A protein and the small-molecule ligand that binds it are described below.
Small molecule (SMILES): NCCONC(=O)[C@@H]1CC[C@@H](NOS(=O)(=O)O)CN1C=O

Binding-site contacts:
Ligand atom O9 contacts residue GLN116 of chain 1.A at 2.9 Å (h-bond).
Ligand atom O8 contacts residue SER60 of chain 1.A at 2.3 Å (h-bond).
Ligand atom C23 contacts residue TYR219 of chain 1.A at 4.1 Å (hydrophobic).
Ligand atom C5 contacts residue LEU115 of chain 1.A at 4.0 Å (hydrophobic).
Ligand atom C7 contacts residue SER60 of chain 1.A at 2.8 Å.
Ligand atom C1 contacts residue SER60 of chain 1.A at 1.4 Å.
Ligand atom O8 contacts residue GLY314 of chain 1.A at 3.4 Å.
Ligand atom N21 contacts residue ASN149 of chain 1.A at 4.1 Å.
Ligand atom C3 contacts residue GLN116 of chain 1.A at 3.9 Å.
Ligand atom S17 contacts residue LYS312 of chain 1.A at 4.1 Å.
Ligand atom C6 contacts residue LEU115 of chain 1.A at 3.8 Å (hydrophobic).
Ligand atom O24 contacts residue TYR219 of chain 1.A at 3.4 Å.
Ligand atom N21 contacts residue TYR219 of chain 1.A at 3.8 Å.
Ligand atom C7 contacts residue TYR147 of chain 1.A at 3.3 Å (hydrophobic).
Ligand atom O9 contacts residue ASN149 of chain 1.A at 2.9 Å (h-bond).
Ligand atom O13 contacts residue TYR147 of chain 1.A at 3.7 Å.
Ligand atom O8 contacts residue GLY59 of chain 1.A at 3.7 Å.
Ligand atom O13 contacts residue LYS312 of chain 1.A at 2.9 Å (salt-bridge).
Ligand atom O12 contacts residue THR313 of chain 1.A at 3.5 Å (h-bond).
Ligand atom N15 contacts residue SER315 of chain 1.A at 2.8 Å (h-bond).
Ligand atom C3 contacts residue SER60 of chain 1.A at 4.1 Å.
Ligand atom C1 contacts residue SER315 of chain 1.A at 3.9 Å.
Ligand atom O12 contacts residue SER60 of chain 1.A at 3.6 Å.
Ligand atom C2 contacts residue SER60 of chain 1.A at 3.6 Å.
Ligand atom C3 contacts residue ASN149 of chain 1.A at 4.0 Å.
Ligand atom O11 contacts residue THR313 of chain 1.A at 3.2 Å (h-bond).
Ligand atom O12 contacts residue GLY314 of chain 1.A at 3.7 Å.
Ligand atom N14 contacts residue SER60 of chain 1.A at 2.3 Å (h-bond).
Ligand atom N21 contacts residue GLN116 of chain 1.A at 3.1 Å (h-bond).
Ligand atom C3 contacts residue SER315 of chain 1.A at 3.7 Å.
Ligand atom C22 contacts residue GLN116 of chain 1.A at 3.7 Å.
Ligand atom C5 contacts residue GLN116 of chain 1.A at 4.0 Å.
Ligand atom O8 contacts residue SER315 of chain 1.A at 2.7 Å (h-bond).
Ligand atom O11 contacts residue ASN343 of chain 1.A at 2.9 Å (h-bond).
Ligand atom C6 contacts residue TYR147 of chain 1.A at 3.8 Å (hydrophobic).
Ligand atom O10 contacts residue TYR147 of chain 1.A at 3.7 Å.
Ligand atom S17 contacts residue THR313 of chain 1.A at 3.3 Å (h-bond).
Ligand atom C2 contacts residue SER315 of chain 1.A at 3.6 Å.
Ligand atom O13 contacts residue THR313 of chain 1.A at 2.9 Å (h-bond).
Ligand atom O24 contacts residue SER315 of chain 1.A at 3.6 Å.

Sequence of chain 1.A:
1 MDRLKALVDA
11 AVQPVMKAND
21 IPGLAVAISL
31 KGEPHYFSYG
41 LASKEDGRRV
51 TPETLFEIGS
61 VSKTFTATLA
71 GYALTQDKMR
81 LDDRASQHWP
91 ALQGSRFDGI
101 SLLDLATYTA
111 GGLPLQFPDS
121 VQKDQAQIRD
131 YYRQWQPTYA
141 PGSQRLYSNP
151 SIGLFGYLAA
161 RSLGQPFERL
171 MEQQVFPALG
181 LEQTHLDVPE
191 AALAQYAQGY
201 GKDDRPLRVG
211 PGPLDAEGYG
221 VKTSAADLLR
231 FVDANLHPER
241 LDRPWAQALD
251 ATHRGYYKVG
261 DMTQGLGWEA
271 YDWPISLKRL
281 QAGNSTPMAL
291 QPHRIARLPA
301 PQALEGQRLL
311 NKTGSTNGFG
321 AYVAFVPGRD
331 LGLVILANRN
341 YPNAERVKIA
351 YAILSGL